The protein below binds the small molecule below.
Small molecule (SMILES): CC(=O)N[C@@H]1[C@@H](O)[C@H](O)[C@@H](CO)O[C@H]1O

Binding-site contacts:
Ligand atom C5 contacts residue ASN315 of chain 4.E at 3.7 Å.
Ligand atom C2 contacts residue ASN315 of chain 4.E at 2.5 Å.
Ligand atom C4 contacts residue ASN315 of chain 4.E at 4.3 Å.
Ligand atom O5 contacts residue VAL314 of chain 4.E at 3.8 Å.
Ligand atom N2 contacts residue ASN315 of chain 4.E at 2.8 Å (h-bond).
Ligand atom C1 contacts residue ASN315 of chain 4.E at 1.4 Å.
Ligand atom C8 contacts residue ILE281 of chain 4.E at 4.5 Å (hydrophobic).
Ligand atom C1 contacts residue VAL314 of chain 4.E at 4.4 Å (hydrophobic).
Ligand atom C6 contacts residue ASN315 of chain 4.E at 4.5 Å.
Ligand atom O5 contacts residue THR313 of chain 4.E at 4.3 Å.
Ligand atom C6 contacts residue THR313 of chain 4.E at 4.5 Å.
Ligand atom C3 contacts residue ASN315 of chain 4.E at 3.8 Å.
Ligand atom C7 contacts residue ASN315 of chain 4.E at 3.3 Å.
Ligand atom C8 contacts residue ASN315 of chain 4.E at 3.5 Å.
Ligand atom O7 contacts residue ASN315 of chain 4.E at 4.2 Å.
Ligand atom O5 contacts residue ASN315 of chain 4.E at 2.4 Å (h-bond).

Sequence of chain 4.E:
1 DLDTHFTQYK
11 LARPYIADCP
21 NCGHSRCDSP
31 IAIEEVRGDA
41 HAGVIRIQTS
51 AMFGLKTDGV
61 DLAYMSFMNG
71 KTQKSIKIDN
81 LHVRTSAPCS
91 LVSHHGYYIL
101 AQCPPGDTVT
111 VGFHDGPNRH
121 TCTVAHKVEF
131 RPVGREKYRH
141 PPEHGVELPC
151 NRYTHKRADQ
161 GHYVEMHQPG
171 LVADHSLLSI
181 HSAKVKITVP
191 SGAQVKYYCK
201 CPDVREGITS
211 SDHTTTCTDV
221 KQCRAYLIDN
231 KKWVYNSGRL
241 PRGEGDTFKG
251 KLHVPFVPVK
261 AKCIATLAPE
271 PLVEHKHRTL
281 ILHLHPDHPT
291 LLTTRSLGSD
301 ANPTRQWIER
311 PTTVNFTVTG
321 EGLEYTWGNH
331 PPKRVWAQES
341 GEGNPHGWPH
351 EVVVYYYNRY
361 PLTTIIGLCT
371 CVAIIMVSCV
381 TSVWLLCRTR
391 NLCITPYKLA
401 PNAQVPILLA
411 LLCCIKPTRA